Sequence of chain 1.A:
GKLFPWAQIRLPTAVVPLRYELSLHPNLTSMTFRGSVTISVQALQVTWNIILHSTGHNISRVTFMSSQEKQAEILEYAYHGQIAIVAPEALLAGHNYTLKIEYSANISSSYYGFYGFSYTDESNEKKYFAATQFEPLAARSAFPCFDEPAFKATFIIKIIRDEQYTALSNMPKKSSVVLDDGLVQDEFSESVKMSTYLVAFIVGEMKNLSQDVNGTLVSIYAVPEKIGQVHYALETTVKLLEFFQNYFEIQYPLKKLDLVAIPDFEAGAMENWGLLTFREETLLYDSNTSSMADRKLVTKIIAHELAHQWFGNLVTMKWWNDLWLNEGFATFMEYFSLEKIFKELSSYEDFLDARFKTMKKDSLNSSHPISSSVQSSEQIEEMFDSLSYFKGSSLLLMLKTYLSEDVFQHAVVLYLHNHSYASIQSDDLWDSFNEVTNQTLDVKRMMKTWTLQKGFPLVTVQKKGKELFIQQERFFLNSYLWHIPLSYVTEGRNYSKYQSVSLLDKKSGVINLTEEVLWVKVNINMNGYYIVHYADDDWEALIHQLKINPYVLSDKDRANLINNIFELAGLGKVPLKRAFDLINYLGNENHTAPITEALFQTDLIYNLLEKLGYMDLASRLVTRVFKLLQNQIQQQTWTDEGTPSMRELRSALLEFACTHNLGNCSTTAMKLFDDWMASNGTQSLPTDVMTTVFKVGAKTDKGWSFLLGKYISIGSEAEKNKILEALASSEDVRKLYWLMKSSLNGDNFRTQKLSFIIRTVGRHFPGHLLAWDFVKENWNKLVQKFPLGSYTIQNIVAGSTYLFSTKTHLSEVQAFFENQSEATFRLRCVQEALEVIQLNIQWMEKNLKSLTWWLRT

This protein binds this small molecule.
Small molecule (SMILES): CC(=O)N[C@H]1[C@H](O[C@H]2[C@H](O)[C@@H](NC(C)=O)CO[C@@H]2CO)O[C@H](CO)[C@@H](O)[C@@H]1O

Binding-site contacts:
Ligand atom O7 contacts residue GLN257 of chain 1.A at 2.7 Å (h-bond).
Ligand atom C1 contacts residue ASN220 of chain 1.A at 1.4 Å.
Ligand atom C5 contacts residue ASN220 of chain 1.A at 3.7 Å.
Ligand atom C4 contacts residue GLN257 of chain 1.A at 4.4 Å.
Ligand atom N2 contacts residue ASN220 of chain 1.A at 2.9 Å (h-bond).
Ligand atom C7 contacts residue GLN257 of chain 1.A at 3.6 Å.
Ligand atom C2 contacts residue GLN257 of chain 1.A at 3.5 Å.
Ligand atom N2 contacts residue GLN257 of chain 1.A at 4.1 Å.
Ligand atom O5 contacts residue GLN257 of chain 1.A at 4.0 Å.
Ligand atom C4 contacts residue ASN220 of chain 1.A at 4.2 Å.
Ligand atom C2 contacts residue ASN220 of chain 1.A at 2.4 Å.
Ligand atom O3 contacts residue GLN257 of chain 1.A at 4.2 Å.
Ligand atom C1 contacts residue GLN257 of chain 1.A at 4.0 Å.
Ligand atom C7 contacts residue ASN220 of chain 1.A at 4.0 Å.
Ligand atom O5 contacts residue ASN220 of chain 1.A at 2.4 Å (h-bond).
Ligand atom C3 contacts residue GLN257 of chain 1.A at 4.4 Å.
Ligand atom C3 contacts residue ASN220 of chain 1.A at 3.8 Å.